Binding-site contacts:
Ligand atom O5 contacts residue ASN426 of chain 1.I at 2.4 Å (h-bond).
Ligand atom O3 contacts residue GLU416 of chain 1.I at 4.4 Å.
Ligand atom O7 contacts residue LYS419 of chain 1.I at 3.9 Å.
Ligand atom C5 contacts residue ASN426 of chain 1.I at 3.7 Å.
Ligand atom C8 contacts residue GLY422 of chain 1.I at 3.8 Å.
Ligand atom C7 contacts residue ASN426 of chain 1.I at 3.8 Å.
Ligand atom C2 contacts residue ASN426 of chain 1.I at 2.4 Å.
Ligand atom C8 contacts residue ASN423 of chain 1.I at 4.4 Å.
Ligand atom C4 contacts residue ASN426 of chain 1.I at 4.2 Å.
Ligand atom C7 contacts residue LYS419 of chain 1.I at 4.4 Å.
Ligand atom C3 contacts residue ASN426 of chain 1.I at 3.8 Å.
Ligand atom O6 contacts residue ASN426 of chain 1.I at 4.1 Å.
Ligand atom C1 contacts residue ASN426 of chain 1.I at 1.4 Å.
Ligand atom N2 contacts residue ASN426 of chain 1.I at 2.9 Å (h-bond).
Ligand atom O7 contacts residue ASN426 of chain 1.I at 4.3 Å.
Ligand atom N2 contacts residue GLY422 of chain 1.I at 4.4 Å.
Ligand atom C8 contacts residue LYS419 of chain 1.I at 3.8 Å.

A protein and the small-molecule ligand that binds it are described below.
Small molecule (SMILES): CC(=O)N[C@@H]1[C@@H](O)[C@H](O)[C@@H](CO)O[C@H]1O

Sequence of chain 1.I:
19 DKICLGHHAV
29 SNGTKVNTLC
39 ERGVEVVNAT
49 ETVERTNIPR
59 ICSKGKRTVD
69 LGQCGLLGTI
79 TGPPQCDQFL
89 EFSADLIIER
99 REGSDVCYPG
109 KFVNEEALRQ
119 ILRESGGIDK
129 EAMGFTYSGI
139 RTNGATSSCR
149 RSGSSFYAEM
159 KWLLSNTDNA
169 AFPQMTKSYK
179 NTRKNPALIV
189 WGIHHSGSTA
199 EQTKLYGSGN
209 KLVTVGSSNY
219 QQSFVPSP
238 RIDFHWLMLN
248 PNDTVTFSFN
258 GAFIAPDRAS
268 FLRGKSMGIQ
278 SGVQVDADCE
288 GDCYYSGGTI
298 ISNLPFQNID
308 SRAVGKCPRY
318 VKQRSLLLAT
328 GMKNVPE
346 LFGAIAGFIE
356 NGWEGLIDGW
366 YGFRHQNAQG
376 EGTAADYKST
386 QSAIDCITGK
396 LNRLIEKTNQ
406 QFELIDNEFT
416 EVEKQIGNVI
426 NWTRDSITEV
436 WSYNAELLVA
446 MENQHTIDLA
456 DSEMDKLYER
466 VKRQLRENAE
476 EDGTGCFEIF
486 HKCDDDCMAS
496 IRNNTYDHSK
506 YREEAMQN